Binding-site contacts:
Ligand atom C4 contacts residue PHE206 of chain 1.A at 3.4 Å (hydrophobic).
Ligand atom C5 contacts residue PHE206 of chain 1.A at 3.6 Å (hydrophobic).
Ligand atom N1 contacts residue PHE206 of chain 1.A at 3.6 Å.
Ligand atom O4' contacts residue TYR146 of chain 1.A at 3.1 Å (h-bond).
Ligand atom O3C contacts residue TYR211 of chain 1.A at 3.3 Å.
Ligand atom O2C contacts residue ASP273 of chain 1.A at 2.7 Å (salt-bridge).
Ligand atom N3 contacts residue HIS204 of chain 1.A at 2.9 Å (h-bond).
Ligand atom O3C contacts residue ASP273 of chain 1.A at 3.3 Å (salt-bridge).
Ligand atom C2 contacts residue PHE206 of chain 1.A at 3.4 Å (hydrophobic).
Ligand atom O3A contacts residue ASN175 of chain 1.A at 3.2 Å (h-bond).
Ligand atom C6 contacts residue VAL189 of chain 1.A at 3.6 Å (hydrophobic).
Ligand atom C2C contacts residue ARG270 of chain 1.A at 3.5 Å.
Ligand atom O2A contacts residue ARG270 of chain 1.A at 3.0 Å (salt-bridge).
Ligand atom O6' contacts residue ALA123 of chain 1.A at 3.1 Å (h-bond).
Ligand atom C3C contacts residue ASP273 of chain 1.A at 3.5 Å.
Ligand atom O4 contacts residue HIS204 of chain 1.A at 3.5 Å (h-bond).
Ligand atom O2B contacts residue ARG270 of chain 1.A at 2.9 Å (salt-bridge).
Ligand atom N3 contacts residue PHE206 of chain 1.A at 3.5 Å.
Ligand atom O6' contacts residue GLY122 of chain 1.A at 3.5 Å.
Ligand atom O2' contacts residue NAD1 of chain 1.C at 3.5 Å (h-bond).
Ligand atom O1B contacts residue ASN175 of chain 1.A at 3.2 Å (h-bond).
Ligand atom C1' contacts residue ASN175 of chain 1.A at 3.5 Å.
Ligand atom C2' contacts residue NAD1 of chain 1.C at 3.6 Å.
Ligand atom O2 contacts residue ILE205 of chain 1.A at 3.5 Å.
Ligand atom O1A contacts residue VAL189 of chain 1.A at 2.8 Å (h-bond).
Ligand atom O1B contacts residue ARG213 of chain 1.A at 3.0 Å (salt-bridge).
Ligand atom O4C contacts residue VAL247 of chain 1.A at 3.5 Å.
Ligand atom O4' contacts residue NAD1 of chain 1.C at 3.2 Å.
Ligand atom O2 contacts residue VAL247 of chain 1.A at 3.6 Å.
Ligand atom O3' contacts residue NAD1 of chain 1.C at 3.2 Å.
Ligand atom O6' contacts residue THR120 of chain 1.A at 3.1 Å (h-bond).
Ligand atom O4' contacts residue THR120 of chain 1.A at 3.4 Å (h-bond).
Ligand atom O2 contacts residue PHE206 of chain 1.A at 3.1 Å (h-bond).
Ligand atom C2C contacts residue ASP273 of chain 1.A at 3.4 Å.
Ligand atom C4 contacts residue HIS204 of chain 1.A at 3.6 Å.
Ligand atom C6' contacts residue VAL82 of chain 1.A at 3.6 Å (hydrophobic).
Ligand atom O5C contacts residue ARG270 of chain 1.A at 3.1 Å (salt-bridge).
Ligand atom O1A contacts residue GLY188 of chain 1.A at 3.4 Å.
Ligand atom C6' contacts residue ALA123 of chain 1.A at 3.6 Å (hydrophobic).
Ligand atom O2C contacts residue PHE206 of chain 1.A at 3.5 Å.

Sequence of chain 1.A:
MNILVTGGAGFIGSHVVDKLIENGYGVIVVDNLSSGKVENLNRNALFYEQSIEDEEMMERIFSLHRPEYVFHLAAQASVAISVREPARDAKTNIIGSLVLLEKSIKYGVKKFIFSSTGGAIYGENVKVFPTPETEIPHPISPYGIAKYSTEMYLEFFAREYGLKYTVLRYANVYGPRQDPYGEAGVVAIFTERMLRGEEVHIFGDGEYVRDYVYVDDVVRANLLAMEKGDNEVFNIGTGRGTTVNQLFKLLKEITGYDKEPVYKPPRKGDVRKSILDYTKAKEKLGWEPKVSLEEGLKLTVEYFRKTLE

A small-molecule ligand and the protein it binds are described below.
Small molecule (SMILES): O=c1ccn([C@@H]2O[C@H](CO[P](=O)(O)O[P](=O)(O)O[C@H]3O[C@H](CO)[C@@H](O)[C@H](O)[C@H]3O)[C@@H](O)[C@H]2O)c(=O)[nH]1